Binding-site contacts:
Ligand atom N2 contacts residue LEU192 of chain 1.B at 3.8 Å.
Ligand atom C5 contacts residue LYS165 of chain 1.B at 3.7 Å.
Ligand atom OAC contacts residue SER103 of chain 1.B at 3.9 Å.
Ligand atom N2 contacts residue PHE186 of chain 1.B at 3.8 Å.
Ligand atom N2 contacts residue VAL187 of chain 1.B at 3.2 Å (h-bond).
Ligand atom C8 contacts residue ASP137 of chain 1.B at 3.4 Å.
Ligand atom CAM contacts residue ILE135 of chain 1.B at 3.7 Å (hydrophobic).
Ligand atom PBC contacts residue ASP137 of chain 1.B at 3.7 Å.
Ligand atom OAG contacts residue LYS140 of chain 1.B at 3.5 Å (salt-bridge).
Ligand atom N1 contacts residue VAL187 of chain 1.B at 2.8 Å (h-bond).
Ligand atom PBC contacts residue GLY139 of chain 1.B at 3.6 Å.
Ligand atom CAQ contacts residue ILE135 of chain 1.B at 3.5 Å (hydrophobic).
Ligand atom OAH contacts residue ASP137 of chain 1.B at 2.8 Å (salt-bridge).
Ligand atom PBC contacts residue THR138 of chain 1.B at 3.4 Å.
Ligand atom C6 contacts residue LYS165 of chain 1.B at 3.7 Å.
Ligand atom O6 contacts residue LYS165 of chain 1.B at 2.8 Å (salt-bridge).
Ligand atom OAD contacts residue THR138 of chain 1.B at 2.5 Å (h-bond).
Ligand atom C2 contacts residue VAL187 of chain 1.B at 3.5 Å (hydrophobic).
Ligand atom CAQ contacts residue THR141 of chain 1.B at 3.6 Å.
Ligand atom C6 contacts residue PHE186 of chain 1.B at 3.7 Å (hydrophobic).
Ligand atom OAH contacts residue GLY139 of chain 1.B at 2.7 Å (h-bond).
Ligand atom OAH contacts residue ILE136 of chain 1.B at 3.7 Å.
Ligand atom OAD contacts residue GLY139 of chain 1.B at 3.7 Å.
Ligand atom N2 contacts residue ASP193 of chain 1.B at 2.8 Å (salt-bridge).
Ligand atom CAK contacts residue MG1 of chain 1.M at 3.0 Å.
Ligand atom N1 contacts residue PHE186 of chain 1.B at 3.7 Å.
Ligand atom C2 contacts residue PHE186 of chain 1.B at 3.5 Å (hydrophobic).
Ligand atom O6 contacts residue VAL187 of chain 1.B at 3.0 Å (h-bond).
Ligand atom C6 contacts residue VAL187 of chain 1.B at 3.8 Å (hydrophobic).
Ligand atom O6 contacts residue PHE186 of chain 1.B at 3.4 Å.
Ligand atom OAG contacts residue THR141 of chain 1.B at 2.3 Å (h-bond).
Ligand atom N7 contacts residue LYS165 of chain 1.B at 3.2 Å (salt-bridge).
Ligand atom OAH contacts residue LYS140 of chain 1.B at 3.8 Å.
Ligand atom PBC contacts residue THR141 of chain 1.B at 3.5 Å.
Ligand atom OAF contacts residue MG1 of chain 1.M at 3.4 Å.
Ligand atom OAH contacts residue THR138 of chain 1.B at 3.2 Å (h-bond).
Ligand atom OAG contacts residue THR138 of chain 1.B at 3.4 Å (h-bond).
Ligand atom CAN contacts residue THR141 of chain 1.B at 3.7 Å.
Ligand atom O6 contacts residue LYS185 of chain 1.B at 3.3 Å (salt-bridge).
Ligand atom OAD contacts residue ASP137 of chain 1.B at 3.4 Å.

The small molecule below binds the protein below.
Small molecule (SMILES): Nc1nc(=O)c2ncn(CCN(CCOCCP(=O)(O)O)CCP(=O)(O)O)c2[nH]1

Sequence of chain 1.B:
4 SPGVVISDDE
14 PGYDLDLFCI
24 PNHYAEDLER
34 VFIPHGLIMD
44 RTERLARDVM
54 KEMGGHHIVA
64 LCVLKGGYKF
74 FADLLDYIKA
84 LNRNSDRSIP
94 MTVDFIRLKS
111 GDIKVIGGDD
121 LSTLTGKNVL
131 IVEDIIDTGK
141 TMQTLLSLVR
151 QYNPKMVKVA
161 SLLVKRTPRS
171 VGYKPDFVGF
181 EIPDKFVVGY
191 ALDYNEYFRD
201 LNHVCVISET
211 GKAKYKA